Sequence of chain 1.B:
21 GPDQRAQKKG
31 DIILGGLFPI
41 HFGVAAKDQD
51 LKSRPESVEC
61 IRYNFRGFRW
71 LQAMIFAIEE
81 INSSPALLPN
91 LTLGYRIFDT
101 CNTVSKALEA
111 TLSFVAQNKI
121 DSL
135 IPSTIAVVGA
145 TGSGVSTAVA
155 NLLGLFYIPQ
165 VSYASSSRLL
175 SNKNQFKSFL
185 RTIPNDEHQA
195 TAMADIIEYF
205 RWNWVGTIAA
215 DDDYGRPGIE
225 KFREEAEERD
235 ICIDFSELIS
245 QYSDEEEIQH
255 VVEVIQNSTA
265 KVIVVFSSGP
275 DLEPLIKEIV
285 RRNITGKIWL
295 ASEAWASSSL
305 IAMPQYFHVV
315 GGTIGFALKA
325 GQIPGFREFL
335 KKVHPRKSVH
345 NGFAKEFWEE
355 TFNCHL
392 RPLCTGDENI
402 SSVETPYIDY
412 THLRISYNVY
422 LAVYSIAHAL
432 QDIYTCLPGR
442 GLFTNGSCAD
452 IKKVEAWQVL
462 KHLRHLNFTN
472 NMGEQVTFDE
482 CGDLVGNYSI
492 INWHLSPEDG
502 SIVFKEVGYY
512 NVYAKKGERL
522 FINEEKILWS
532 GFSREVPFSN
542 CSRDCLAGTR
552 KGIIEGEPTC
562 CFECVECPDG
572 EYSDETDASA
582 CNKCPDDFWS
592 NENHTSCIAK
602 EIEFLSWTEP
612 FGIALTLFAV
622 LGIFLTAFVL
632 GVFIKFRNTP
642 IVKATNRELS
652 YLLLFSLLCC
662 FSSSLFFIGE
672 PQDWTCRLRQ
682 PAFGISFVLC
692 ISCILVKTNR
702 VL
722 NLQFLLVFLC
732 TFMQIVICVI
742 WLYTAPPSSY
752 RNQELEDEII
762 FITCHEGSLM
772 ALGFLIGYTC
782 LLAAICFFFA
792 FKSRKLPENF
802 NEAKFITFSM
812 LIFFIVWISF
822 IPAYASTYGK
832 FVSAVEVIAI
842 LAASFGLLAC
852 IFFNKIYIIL

A protein and the small-molecule ligand that binds it are described below.
Small molecule (SMILES): COc1cccc([C@@H](C)NCCCc2ccccc2Cl)c1

Binding-site contacts:
Ligand atom C03 contacts residue TRP818 of chain 1.B at 3.9 Å (hydrophobic).
Ligand atom C04 contacts residue TRP818 of chain 1.B at 3.5 Å (hydrophobic).
Ligand atom C07 contacts residue ILE777 of chain 1.B at 4.0 Å (hydrophobic).
Ligand atom C10 contacts residue TRP818 of chain 1.B at 3.9 Å (hydrophobic).
Ligand atom C13 contacts residue GLU837 of chain 1.B at 3.5 Å.
Ligand atom C14 contacts residue GLU837 of chain 1.B at 3.4 Å.
Ligand atom C07 contacts residue LEU776 of chain 1.B at 3.6 Å (hydrophobic).
Ligand atom CL21 contacts residue LEU773 of chain 1.B at 3.5 Å.
Ligand atom C03 contacts residue GLN681 of chain 1.B at 3.7 Å.
Ligand atom C06 contacts residue THR780 of chain 1.B at 3.5 Å.
Ligand atom C01 contacts residue GLU837 of chain 1.B at 3.4 Å.
Ligand atom C05 contacts residue ILE777 of chain 1.B at 3.9 Å (hydrophobic).
Ligand atom N11 contacts residue GLN681 of chain 1.B at 2.4 Å (h-bond).
Ligand atom C01 contacts residue PHE684 of chain 1.B at 3.7 Å (hydrophobic).
Ligand atom C02 contacts residue TRP818 of chain 1.B at 3.5 Å (hydrophobic).
Ligand atom O09 contacts residue PHE684 of chain 1.B at 3.8 Å.
Ligand atom C06 contacts residue ILE777 of chain 1.B at 3.9 Å (hydrophobic).
Ligand atom C16 contacts residue TYR825 of chain 1.B at 4.1 Å (hydrophobic).
Ligand atom C13 contacts residue ILE777 of chain 1.B at 4.0 Å (hydrophobic).
Ligand atom C08 contacts residue GLN681 of chain 1.B at 3.3 Å.
Ligand atom C07 contacts residue PHE684 of chain 1.B at 4.0 Å (hydrophobic).
Ligand atom N11 contacts residue GLU837 of chain 1.B at 3.3 Å (salt-bridge).
Ligand atom C08 contacts residue PHE684 of chain 1.B at 3.7 Å (hydrophobic).
Ligand atom C06 contacts residue PHE684 of chain 1.B at 4.0 Å (hydrophobic).
Ligand atom C10 contacts residue CYS781 of chain 1.B at 4.1 Å (hydrophobic).
Ligand atom C02 contacts residue GLU837 of chain 1.B at 3.5 Å.
Ligand atom C10 contacts residue ILE777 of chain 1.B at 3.7 Å (hydrophobic).
Ligand atom C04 contacts residue PHE684 of chain 1.B at 3.3 Å (hydrophobic).
Ligand atom C14 contacts residue TYR825 of chain 1.B at 4.1 Å (hydrophobic).
Ligand atom C13 contacts residue GLN681 of chain 1.B at 3.7 Å.
Ligand atom O09 contacts residue THR780 of chain 1.B at 3.6 Å.
Ligand atom C12 contacts residue TRP818 of chain 1.B at 4.0 Å (hydrophobic).
Ligand atom C05 contacts residue PHE684 of chain 1.B at 3.5 Å (hydrophobic).
Ligand atom C12 contacts residue GLN681 of chain 1.B at 3.6 Å.
Ligand atom C01 contacts residue PHE668 of chain 1.B at 3.8 Å (hydrophobic).
Ligand atom C01 contacts residue GLN681 of chain 1.B at 3.5 Å.
Ligand atom C20 contacts residue LEU773 of chain 1.B at 4.0 Å (hydrophobic).
Ligand atom C12 contacts residue GLU837 of chain 1.B at 3.2 Å.
Ligand atom C03 contacts residue PHE684 of chain 1.B at 3.5 Å (hydrophobic).
Ligand atom C02 contacts residue GLN681 of chain 1.B at 3.3 Å.